Binding-site contacts:
Ligand atom C6 contacts residue GLN644 of chain 1.A at 3.7 Å.
Ligand atom C5 contacts residue ASN616 of chain 1.A at 3.7 Å.
Ligand atom C6 contacts residue ASN616 of chain 1.A at 4.5 Å.
Ligand atom O6 contacts residue GLN644 of chain 1.A at 3.9 Å.
Ligand atom N2 contacts residue ASN616 of chain 1.A at 2.8 Å (h-bond).
Ligand atom O5 contacts residue GLN644 of chain 1.A at 4.2 Å.
Ligand atom C1 contacts residue ASN616 of chain 1.A at 1.4 Å.
Ligand atom C8 contacts residue ASN616 of chain 1.A at 4.4 Å.
Ligand atom C4 contacts residue ASN616 of chain 1.A at 4.3 Å.
Ligand atom O7 contacts residue ASN616 of chain 1.A at 3.6 Å.
Ligand atom C3 contacts residue ASN616 of chain 1.A at 3.8 Å.
Ligand atom O5 contacts residue ASN616 of chain 1.A at 2.5 Å (h-bond).
Ligand atom C2 contacts residue ASN616 of chain 1.A at 2.5 Å.
Ligand atom C7 contacts residue ASN616 of chain 1.A at 3.4 Å.

Sequence of chain 1.A:
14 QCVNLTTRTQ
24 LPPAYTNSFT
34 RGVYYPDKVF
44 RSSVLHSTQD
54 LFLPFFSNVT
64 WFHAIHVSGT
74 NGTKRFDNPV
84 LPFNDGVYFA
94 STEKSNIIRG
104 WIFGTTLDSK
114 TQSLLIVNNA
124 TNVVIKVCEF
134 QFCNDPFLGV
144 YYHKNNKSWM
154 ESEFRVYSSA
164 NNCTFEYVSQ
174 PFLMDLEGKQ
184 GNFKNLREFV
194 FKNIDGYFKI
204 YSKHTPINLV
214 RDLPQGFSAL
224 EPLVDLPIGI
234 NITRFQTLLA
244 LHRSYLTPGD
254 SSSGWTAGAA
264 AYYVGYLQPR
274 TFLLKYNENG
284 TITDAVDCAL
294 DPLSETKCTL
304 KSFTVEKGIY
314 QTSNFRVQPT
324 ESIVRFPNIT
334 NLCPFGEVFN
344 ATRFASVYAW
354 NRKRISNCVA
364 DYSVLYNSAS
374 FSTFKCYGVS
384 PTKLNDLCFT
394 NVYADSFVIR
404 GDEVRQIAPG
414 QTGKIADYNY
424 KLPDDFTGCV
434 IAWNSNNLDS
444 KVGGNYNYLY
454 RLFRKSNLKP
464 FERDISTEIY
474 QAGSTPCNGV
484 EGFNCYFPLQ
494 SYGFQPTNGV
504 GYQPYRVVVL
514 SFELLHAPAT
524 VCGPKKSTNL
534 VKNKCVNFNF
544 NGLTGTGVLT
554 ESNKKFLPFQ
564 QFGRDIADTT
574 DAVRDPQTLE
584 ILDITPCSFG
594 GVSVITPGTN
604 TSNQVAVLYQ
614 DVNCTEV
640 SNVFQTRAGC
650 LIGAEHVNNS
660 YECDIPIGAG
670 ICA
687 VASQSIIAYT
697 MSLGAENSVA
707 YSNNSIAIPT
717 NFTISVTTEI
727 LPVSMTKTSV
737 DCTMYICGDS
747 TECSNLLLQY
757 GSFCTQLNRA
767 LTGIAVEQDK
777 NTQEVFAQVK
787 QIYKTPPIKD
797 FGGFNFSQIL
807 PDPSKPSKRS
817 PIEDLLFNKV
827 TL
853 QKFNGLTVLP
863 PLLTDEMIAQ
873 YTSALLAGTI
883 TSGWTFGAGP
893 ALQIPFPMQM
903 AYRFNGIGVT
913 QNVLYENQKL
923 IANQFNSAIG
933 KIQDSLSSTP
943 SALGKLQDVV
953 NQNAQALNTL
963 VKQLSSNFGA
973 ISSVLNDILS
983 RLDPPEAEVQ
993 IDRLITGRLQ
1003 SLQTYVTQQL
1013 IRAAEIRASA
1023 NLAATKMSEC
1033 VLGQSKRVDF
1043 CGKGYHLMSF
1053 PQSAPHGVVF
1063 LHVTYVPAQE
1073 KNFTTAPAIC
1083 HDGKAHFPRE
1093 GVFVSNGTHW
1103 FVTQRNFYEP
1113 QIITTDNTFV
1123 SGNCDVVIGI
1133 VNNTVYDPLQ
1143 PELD

This small molecule binds to this protein.
Small molecule (SMILES): CC(=O)N[C@@H]1[C@@H](O)[C@H](O)[C@@H](CO)O[C@H]1O